The small molecule below binds the protein below.
Small molecule (SMILES): CC(C)(ON=C(C(=O)NCB(O)O)c1csc(N)n1)C(=O)O

Binding-site contacts:
Ligand atom C13 contacts residue GLN121 of chain 1.A at 4.2 Å.
Ligand atom S16 contacts residue THR319 of chain 1.A at 4.2 Å.
Ligand atom C17 contacts residue THR319 of chain 1.A at 3.9 Å.
Ligand atom C7 contacts residue ASN153 of chain 1.A at 3.9 Å.
Ligand atom C7 contacts residue SER318 of chain 1.A at 4.3 Å.
Ligand atom N19 contacts residue THR319 of chain 1.A at 3.8 Å.
Ligand atom O12 contacts residue TYR223 of chain 1.A at 3.8 Å.
Ligand atom C15 contacts residue TYR223 of chain 1.A at 3.7 Å (hydrophobic).
Ligand atom C13 contacts residue SER318 of chain 1.A at 3.6 Å.
Ligand atom B contacts residue SER65 of chain 1.A at 1.5 Å.
Ligand atom C7 contacts residue LYS68 of chain 1.A at 3.7 Å.
Ligand atom C11 contacts residue GLN121 of chain 1.A at 3.8 Å.
Ligand atom OB1 contacts residue TYR151 of chain 1.A at 2.5 Å (h-bond).
Ligand atom OB2 contacts residue GLY317 of chain 1.A at 3.8 Å.
Ligand atom OB2 contacts residue SER65 of chain 1.A at 2.5 Å (h-bond).
Ligand atom N19 contacts residue GLY320 of chain 1.A at 3.6 Å.
Ligand atom B contacts residue LYS68 of chain 1.A at 3.7 Å.
Ligand atom C15 contacts residue SER318 of chain 1.A at 4.0 Å.
Ligand atom OB1 contacts residue SER65 of chain 1.A at 2.4 Å (h-bond).
Ligand atom O12 contacts residue ASN153 of chain 1.A at 2.9 Å (h-bond).
Ligand atom OB1 contacts residue LYS68 of chain 1.A at 4.3 Å.
Ligand atom N18 contacts residue GLY320 of chain 1.A at 3.0 Å (h-bond).
Ligand atom OB2 contacts residue GLY64 of chain 1.A at 3.8 Å.
Ligand atom N10 contacts residue SER318 of chain 1.A at 3.4 Å (h-bond).
Ligand atom C11 contacts residue ASN153 of chain 1.A at 4.0 Å.
Ligand atom C14 contacts residue SER318 of chain 1.A at 3.8 Å.
Ligand atom C7 contacts residue SER65 of chain 1.A at 2.3 Å.
Ligand atom OB2 contacts residue SER318 of chain 1.A at 2.9 Å (h-bond).
Ligand atom N18 contacts residue THR319 of chain 1.A at 4.0 Å.
Ligand atom B contacts residue SER318 of chain 1.A at 4.3 Å.
Ligand atom S16 contacts residue TYR223 of chain 1.A at 3.4 Å.
Ligand atom B contacts residue TYR151 of chain 1.A at 3.2 Å.
Ligand atom C11 contacts residue SER318 of chain 1.A at 3.8 Å.
Ligand atom O12 contacts residue GLN121 of chain 1.A at 3.1 Å (h-bond).
Ligand atom C17 contacts residue GLY320 of chain 1.A at 3.4 Å.
Ligand atom C15 contacts residue THR319 of chain 1.A at 4.3 Å.
Ligand atom N16 contacts residue SER318 of chain 1.A at 3.9 Å.
Ligand atom N10 contacts residue SER65 of chain 1.A at 3.6 Å.
Ligand atom C14 contacts residue THR319 of chain 1.A at 4.0 Å.
Ligand atom C7 contacts residue TYR151 of chain 1.A at 4.0 Å (hydrophobic).

Sequence of chain 1.A:
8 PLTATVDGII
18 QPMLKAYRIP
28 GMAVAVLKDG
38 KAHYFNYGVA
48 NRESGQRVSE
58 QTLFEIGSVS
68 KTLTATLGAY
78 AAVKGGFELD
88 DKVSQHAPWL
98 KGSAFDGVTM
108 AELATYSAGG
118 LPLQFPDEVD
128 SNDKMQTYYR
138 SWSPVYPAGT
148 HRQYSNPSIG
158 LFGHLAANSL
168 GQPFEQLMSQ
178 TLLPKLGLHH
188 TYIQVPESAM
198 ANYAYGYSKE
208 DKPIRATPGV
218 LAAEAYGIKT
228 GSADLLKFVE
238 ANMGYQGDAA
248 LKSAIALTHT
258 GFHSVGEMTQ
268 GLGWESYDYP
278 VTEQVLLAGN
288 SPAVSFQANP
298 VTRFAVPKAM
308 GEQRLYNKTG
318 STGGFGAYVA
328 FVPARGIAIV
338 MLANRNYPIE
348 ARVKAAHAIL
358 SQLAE